Binding-site contacts:
Ligand atom N contacts residue GLN183 of chain 1.A at 2.9 Å (h-bond).
Ligand atom CA contacts residue GLN183 of chain 1.A at 3.3 Å.
Ligand atom N1 contacts residue HEM1 of chain 1.E at 3.4 Å (h-bond).
Ligand atom CB contacts residue GLN183 of chain 1.A at 3.2 Å.
Ligand atom O' contacts residue ASN274 of chain 1.A at 3.7 Å.
Ligand atom O2 contacts residue PHE289 of chain 1.A at 3.8 Å.
Ligand atom O3 contacts residue HEM1 of chain 1.E at 3.3 Å.
Ligand atom NH2 contacts residue GLU297 of chain 1.A at 3.2 Å (salt-bridge).
Ligand atom O3 contacts residue TRP292 of chain 1.A at 3.2 Å (h-bond).
Ligand atom C' contacts residue ASN274 of chain 1.A at 3.9 Å.
Ligand atom CD contacts residue VAL272 of chain 1.A at 3.7 Å (hydrophobic).
Ligand atom O2 contacts residue HEM1 of chain 1.E at 3.4 Å.
Ligand atom CZ contacts residue PRO270 of chain 1.A at 3.6 Å (hydrophobic).
Ligand atom CG contacts residue HEM1 of chain 1.E at 3.5 Å.
Ligand atom O2 contacts residue PRO270 of chain 1.A at 3.8 Å.
Ligand atom CD contacts residue GLU297 of chain 1.A at 3.6 Å.
Ligand atom O' contacts residue VAL272 of chain 1.A at 3.9 Å.
Ligand atom NO contacts residue PRO270 of chain 1.A at 3.8 Å.
Ligand atom O' contacts residue SER182 of chain 1.A at 3.4 Å (h-bond).
Ligand atom CB' contacts residue HEM1 of chain 1.E at 3.4 Å.
Ligand atom N1 contacts residue TRP383 of chain 1.A at 3.8 Å.
Ligand atom O3 contacts residue PRO270 of chain 1.A at 3.6 Å.
Ligand atom C1 contacts residue HEM1 of chain 1.E at 3.7 Å.
Ligand atom NH2 contacts residue TRP292 of chain 1.A at 3.4 Å (h-bond).
Ligand atom N1 contacts residue TYR411 of chain 1.A at 3.1 Å (h-bond).
Ligand atom O2 contacts residue SER290 of chain 1.A at 3.6 Å.
Ligand atom CZ contacts residue GLU297 of chain 1.A at 3.4 Å.
Ligand atom CG contacts residue GLU297 of chain 1.A at 3.3 Å.
Ligand atom NE contacts residue GLU297 of chain 1.A at 2.6 Å (salt-bridge).
Ligand atom NO contacts residue HEM1 of chain 1.E at 3.7 Å.
Ligand atom O2 contacts residue GLY291 of chain 1.A at 3.1 Å (h-bond).
Ligand atom CA contacts residue HEM1 of chain 1.E at 3.5 Å.
Ligand atom O contacts residue GLN183 of chain 1.A at 3.3 Å (h-bond).
Ligand atom N1' contacts residue SER182 of chain 1.A at 3.6 Å.
Ligand atom NH2 contacts residue PRO270 of chain 1.A at 3.6 Å.
Ligand atom O3 contacts residue GLY291 of chain 1.A at 3.3 Å (h-bond).
Ligand atom NO contacts residue GLY291 of chain 1.A at 3.5 Å (h-bond).
Ligand atom C contacts residue GLN183 of chain 1.A at 3.5 Å.
Ligand atom N1' contacts residue ASN274 of chain 1.A at 2.9 Å (h-bond).
Ligand atom NE contacts residue PRO270 of chain 1.A at 3.8 Å.

The protein below binds the small molecule below.
Small molecule (SMILES): N=C(NCCC[C@H](N)C(=O)N[C@@H](CCN)C(N)=O)N[N+](=O)[O-]

Sequence of chain 1.A:
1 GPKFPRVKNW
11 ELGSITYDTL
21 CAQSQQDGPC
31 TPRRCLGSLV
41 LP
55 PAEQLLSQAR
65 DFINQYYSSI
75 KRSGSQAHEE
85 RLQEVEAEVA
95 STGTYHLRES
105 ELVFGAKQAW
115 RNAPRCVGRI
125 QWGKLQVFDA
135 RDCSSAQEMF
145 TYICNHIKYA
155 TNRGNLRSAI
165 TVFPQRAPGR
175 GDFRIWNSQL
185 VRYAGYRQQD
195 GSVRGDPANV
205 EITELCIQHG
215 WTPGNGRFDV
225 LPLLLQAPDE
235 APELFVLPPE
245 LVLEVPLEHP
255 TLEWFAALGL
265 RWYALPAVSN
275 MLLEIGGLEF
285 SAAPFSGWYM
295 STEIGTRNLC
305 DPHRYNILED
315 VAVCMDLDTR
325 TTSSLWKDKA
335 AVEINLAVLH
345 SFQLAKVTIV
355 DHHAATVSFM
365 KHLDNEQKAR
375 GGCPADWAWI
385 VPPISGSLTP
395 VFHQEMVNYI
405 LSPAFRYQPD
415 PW